Binding-site contacts:
Ligand atom N05 contacts residue ASP236 of chain 1.B at 3.2 Å (salt-bridge).
Ligand atom C40 contacts residue LH51 of chain 1.F at 0.3 Å.
Ligand atom C25 contacts residue LH51 of chain 1.F at 0.4 Å.
Ligand atom C35 contacts residue LH51 of chain 1.F at 0.8 Å.
Ligand atom B45 contacts residue SER242 of chain 1.B at 1.5 Å.
Ligand atom O46 contacts residue LH51 of chain 1.F at 0.3 Å (h-bond).
Ligand atom C32 contacts residue LH51 of chain 1.F at 1.1 Å.
Ligand atom O46 contacts residue GLY240 of chain 1.B at 2.8 Å (h-bond).
Ligand atom O48 contacts residue SER242 of chain 1.B at 1.8 Å (h-bond).
Ligand atom C17 contacts residue LH51 of chain 1.F at 0.4 Å.
Ligand atom C36 contacts residue LH51 of chain 1.F at 1.1 Å.
Ligand atom B45 contacts residue LH51 of chain 1.F at 0.2 Å.
Ligand atom C42 contacts residue LH51 of chain 1.F at 0.1 Å.
Ligand atom C21 contacts residue LH51 of chain 1.F at 0.1 Å.
Ligand atom C28 contacts residue LH51 of chain 1.F at 0.4 Å.
Ligand atom C44 contacts residue SER242 of chain 1.B at 2.5 Å.
Ligand atom C04 contacts residue SER237 of chain 1.B at 3.0 Å.
Ligand atom C15 contacts residue LH51 of chain 1.F at 0.4 Å.
Ligand atom N27 contacts residue LH51 of chain 1.F at 0.4 Å (h-bond).
Ligand atom N01 contacts residue ASP236 of chain 1.B at 3.1 Å (salt-bridge).
Ligand atom C20 contacts residue LH51 of chain 1.F at 0.2 Å.
Ligand atom N05 contacts residue LH51 of chain 1.F at 0.6 Å (h-bond).
Ligand atom N01 contacts residue LH51 of chain 1.F at 0.7 Å (h-bond).
Ligand atom C30 contacts residue SER242 of chain 1.B at 2.8 Å.
Ligand atom C44 contacts residue LH51 of chain 1.F at 0.3 Å.
Ligand atom O16 contacts residue LH51 of chain 1.F at 0.7 Å (h-bond).
Ligand atom C07 contacts residue LH51 of chain 1.F at 0.2 Å.
Ligand atom C23 contacts residue LH51 of chain 1.F at 0.2 Å.
Ligand atom C13 contacts residue LH51 of chain 1.F at 0.7 Å.
Ligand atom C38 contacts residue LH51 of chain 1.F at 0.8 Å.
Ligand atom C10 contacts residue LH51 of chain 1.F at 0.2 Å.
Ligand atom O46 contacts residue ASP241 of chain 1.B at 3.2 Å (salt-bridge).
Ligand atom C30 contacts residue LH51 of chain 1.F at 0.7 Å.
Ligand atom C08 contacts residue LH51 of chain 1.F at 0.4 Å.
Ligand atom O48 contacts residue LH51 of chain 1.F at 0.2 Å (h-bond).
Ligand atom C04 contacts residue LH51 of chain 1.F at 0.5 Å.
Ligand atom O46 contacts residue SER242 of chain 1.B at 2.1 Å (h-bond).
Ligand atom N01 contacts residue SER237 of chain 1.B at 3.2 Å (h-bond).
Ligand atom N05 contacts residue SER237 of chain 1.B at 3.1 Å (h-bond).
Ligand atom C12 contacts residue LH51 of chain 1.F at 0.4 Å.

A small-molecule ligand and the protein it binds are described below.
Small molecule (SMILES): [H]/N=C(\N)c1ccc([C@H]2Cc3ccccc3B(O)O2)cc1OCc1cccnc1

Sequence of chain 1.B:
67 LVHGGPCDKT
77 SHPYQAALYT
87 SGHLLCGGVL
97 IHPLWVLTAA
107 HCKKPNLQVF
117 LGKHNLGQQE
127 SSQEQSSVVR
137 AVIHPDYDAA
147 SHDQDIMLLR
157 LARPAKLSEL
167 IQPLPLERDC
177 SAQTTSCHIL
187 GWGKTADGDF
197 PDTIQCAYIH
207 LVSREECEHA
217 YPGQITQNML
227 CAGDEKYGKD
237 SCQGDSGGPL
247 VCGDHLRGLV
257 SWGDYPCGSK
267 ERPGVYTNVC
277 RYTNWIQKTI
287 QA